A small-molecule ligand and the protein it binds are described below.
Small molecule (SMILES): CC(=O)N[C@@H]1[C@@H](O)[C@H](O)[C@@H](CO)O[C@H]1O

Sequence of chain 1.A:
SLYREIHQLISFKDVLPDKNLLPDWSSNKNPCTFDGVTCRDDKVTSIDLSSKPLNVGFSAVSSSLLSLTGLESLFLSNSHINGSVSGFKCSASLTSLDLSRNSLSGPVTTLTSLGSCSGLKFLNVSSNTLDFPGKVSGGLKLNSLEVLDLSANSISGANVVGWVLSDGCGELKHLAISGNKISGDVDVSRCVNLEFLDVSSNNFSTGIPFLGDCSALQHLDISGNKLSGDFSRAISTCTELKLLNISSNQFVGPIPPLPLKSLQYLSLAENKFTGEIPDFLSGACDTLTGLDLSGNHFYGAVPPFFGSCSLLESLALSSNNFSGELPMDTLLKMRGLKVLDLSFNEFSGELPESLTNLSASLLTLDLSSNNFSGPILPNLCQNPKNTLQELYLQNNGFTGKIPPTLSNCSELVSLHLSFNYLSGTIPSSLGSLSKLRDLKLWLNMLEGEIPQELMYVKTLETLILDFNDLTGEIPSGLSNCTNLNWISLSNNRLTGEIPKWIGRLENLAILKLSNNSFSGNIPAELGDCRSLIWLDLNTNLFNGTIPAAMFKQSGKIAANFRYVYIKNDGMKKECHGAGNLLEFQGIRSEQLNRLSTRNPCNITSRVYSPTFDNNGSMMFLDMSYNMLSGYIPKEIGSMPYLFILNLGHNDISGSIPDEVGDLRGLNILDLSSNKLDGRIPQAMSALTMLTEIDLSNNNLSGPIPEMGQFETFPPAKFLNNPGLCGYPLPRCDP

Binding-site contacts:
Ligand atom C6 contacts residue GLU354 of chain 1.A at 4.1 Å.
Ligand atom C3 contacts residue GLU354 of chain 1.A at 3.9 Å.
Ligand atom C3 contacts residue ASN329 of chain 1.A at 3.8 Å.
Ligand atom C4 contacts residue ASN329 of chain 1.A at 4.2 Å.
Ligand atom O7 contacts residue ASN329 of chain 1.A at 3.5 Å (h-bond).
Ligand atom C8 contacts residue ASN329 of chain 1.A at 4.4 Å.
Ligand atom C6 contacts residue SER331 of chain 1.A at 4.2 Å.
Ligand atom C2 contacts residue GLU354 of chain 1.A at 3.9 Å.
Ligand atom C5 contacts residue GLU354 of chain 1.A at 3.1 Å.
Ligand atom C1 contacts residue GLU354 of chain 1.A at 3.0 Å.
Ligand atom O5 contacts residue GLU354 of chain 1.A at 3.2 Å (salt-bridge).
Ligand atom O6 contacts residue SER331 of chain 1.A at 4.1 Å.
Ligand atom C7 contacts residue ASN329 of chain 1.A at 3.3 Å.
Ligand atom N2 contacts residue ASN329 of chain 1.A at 2.9 Å (h-bond).
Ligand atom C5 contacts residue ASN329 of chain 1.A at 3.7 Å.
Ligand atom C1 contacts residue ASN329 of chain 1.A at 1.4 Å.
Ligand atom C2 contacts residue ASN329 of chain 1.A at 2.4 Å.
Ligand atom N2 contacts residue GLU354 of chain 1.A at 4.0 Å.
Ligand atom C4 contacts residue GLU354 of chain 1.A at 4.1 Å.
Ligand atom O5 contacts residue ASN329 of chain 1.A at 2.4 Å (h-bond).